Sequence of chain 8.A:
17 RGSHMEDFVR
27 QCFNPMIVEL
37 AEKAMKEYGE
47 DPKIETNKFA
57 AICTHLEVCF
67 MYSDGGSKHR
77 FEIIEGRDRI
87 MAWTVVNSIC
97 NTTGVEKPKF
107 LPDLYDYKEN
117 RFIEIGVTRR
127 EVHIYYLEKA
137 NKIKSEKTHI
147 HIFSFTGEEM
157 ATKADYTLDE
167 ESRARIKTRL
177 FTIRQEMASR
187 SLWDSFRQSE

The protein below binds the small molecule below.
Small molecule (SMILES): COc1cc(CCNC(=O)c2nc(-c3ccccc3C)[nH]c(=O)c2O)ccc1O

Binding-site contacts:
Ligand atom O13 contacts residue MN1 of chain 8.B at 2.1 Å.
Ligand atom O02 contacts residue TYR44 of chain 8.A at 4.0 Å.
Ligand atom C12 contacts residue MN1 of chain 8.C at 3.2 Å.
Ligand atom N16 contacts residue TYR131 of chain 8.A at 3.6 Å (h-bond).
Ligand atom C12 contacts residue GLU120 of chain 8.A at 3.8 Å.
Ligand atom O15 contacts residue HIS61 of chain 8.A at 2.9 Å (h-bond).
Ligand atom C14 contacts residue GLU120 of chain 8.A at 3.7 Å.
Ligand atom C07 contacts residue TYR44 of chain 8.A at 3.8 Å (hydrophobic).
Ligand atom O29 contacts residue LYS54 of chain 8.A at 3.5 Å.
Ligand atom C14 contacts residue HIS61 of chain 8.A at 3.3 Å.
Ligand atom C09 contacts residue MN1 of chain 8.C at 2.9 Å.
Ligand atom O13 contacts residue HIS61 of chain 8.A at 3.3 Å (h-bond).
Ligand atom C05 contacts residue TYR44 of chain 8.A at 3.9 Å (hydrophobic).
Ligand atom C12 contacts residue MN1 of chain 8.B at 2.9 Å.
Ligand atom C03 contacts residue GLU46 of chain 8.A at 4.0 Å.
Ligand atom C06 contacts residue TYR44 of chain 8.A at 3.6 Å (hydrophobic).
Ligand atom C14 contacts residue MN1 of chain 8.B at 2.9 Å.
Ligand atom O13 contacts residue MN1 of chain 8.C at 2.3 Å.
Ligand atom C09 contacts residue GLU81 of chain 8.A at 3.7 Å.
Ligand atom O15 contacts residue MN1 of chain 8.B at 2.2 Å.
Ligand atom O15 contacts residue TYR131 of chain 8.A at 3.7 Å.
Ligand atom C11 contacts residue MN1 of chain 8.C at 3.5 Å.
Ligand atom C27 contacts residue ALA40 of chain 8.A at 4.0 Å (hydrophobic).
Ligand atom O15 contacts residue GLU120 of chain 8.A at 3.0 Å (salt-bridge).
Ligand atom C28 contacts residue GLU46 of chain 8.A at 3.7 Å.
Ligand atom O15 contacts residue ILE121 of chain 8.A at 2.9 Å (h-bond).
Ligand atom O29 contacts residue GLU46 of chain 8.A at 2.8 Å (salt-bridge).
Ligand atom O10 contacts residue MN1 of chain 8.C at 1.9 Å.
Ligand atom O10 contacts residue GLU81 of chain 8.A at 2.9 Å (salt-bridge).
Ligand atom O13 contacts residue GLU120 of chain 8.A at 3.0 Å (salt-bridge).
Ligand atom C27 contacts residue ILE58 of chain 8.A at 3.7 Å (hydrophobic).
Ligand atom O29 contacts residue ILE58 of chain 8.A at 3.8 Å.
Ligand atom O13 contacts residue GLU81 of chain 8.A at 4.0 Å.
Ligand atom O02 contacts residue GLU46 of chain 8.A at 3.4 Å (salt-bridge).
Ligand atom C26 contacts residue ALA40 of chain 8.A at 3.8 Å (hydrophobic).
Ligand atom C12 contacts residue HIS61 of chain 8.A at 3.5 Å.
Ligand atom C14 contacts residue ILE121 of chain 8.A at 4.0 Å (hydrophobic).
Ligand atom C04 contacts residue TYR44 of chain 8.A at 3.7 Å (hydrophobic).
Ligand atom O29 contacts residue MET41 of chain 8.A at 3.7 Å.
Ligand atom O13 contacts residue ASP109 of chain 8.A at 3.1 Å (salt-bridge).